Sequence of chain 1.A:
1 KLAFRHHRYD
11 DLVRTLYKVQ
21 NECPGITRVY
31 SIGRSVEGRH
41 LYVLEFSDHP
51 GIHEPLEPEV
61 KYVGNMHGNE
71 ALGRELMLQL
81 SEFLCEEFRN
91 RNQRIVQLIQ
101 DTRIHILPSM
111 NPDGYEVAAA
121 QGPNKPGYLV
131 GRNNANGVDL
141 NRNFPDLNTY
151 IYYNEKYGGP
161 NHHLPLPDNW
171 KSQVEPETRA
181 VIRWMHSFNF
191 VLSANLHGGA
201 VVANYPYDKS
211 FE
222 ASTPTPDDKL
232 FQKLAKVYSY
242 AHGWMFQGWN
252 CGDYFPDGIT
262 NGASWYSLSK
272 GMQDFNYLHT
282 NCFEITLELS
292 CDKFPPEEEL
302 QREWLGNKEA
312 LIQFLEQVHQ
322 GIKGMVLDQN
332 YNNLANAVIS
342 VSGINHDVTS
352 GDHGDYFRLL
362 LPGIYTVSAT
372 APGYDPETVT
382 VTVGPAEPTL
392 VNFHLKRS

Binding-site contacts:
Ligand atom C8 contacts residue THR379 of chain 1.A at 2.9 Å.
Ligand atom C6 contacts residue THR381 of chain 1.A at 4.2 Å.
Ligand atom O3 contacts residue THR381 of chain 1.A at 4.2 Å.
Ligand atom O4 contacts residue THR367 of chain 1.A at 4.5 Å.
Ligand atom C3 contacts residue THR381 of chain 1.A at 2.9 Å.
Ligand atom C7 contacts residue THR379 of chain 1.A at 4.2 Å.
Ligand atom C8 contacts residue VAL380 of chain 1.A at 4.1 Å (hydrophobic).
Ligand atom O5 contacts residue THR381 of chain 1.A at 2.4 Å (h-bond).
Ligand atom C5 contacts residue THR381 of chain 1.A at 2.9 Å.
Ligand atom C4 contacts residue THR381 of chain 1.A at 3.5 Å.
Ligand atom C2 contacts residue THR381 of chain 1.A at 2.4 Å.
Ligand atom N2 contacts residue THR379 of chain 1.A at 4.4 Å.
Ligand atom C1 contacts residue THR381 of chain 1.A at 1.4 Å.
Ligand atom O6 contacts residue THR381 of chain 1.A at 3.7 Å.
Ligand atom N2 contacts residue THR381 of chain 1.A at 2.9 Å (h-bond).
Ligand atom N2 contacts residue VAL380 of chain 1.A at 4.2 Å.
Ligand atom C7 contacts residue THR381 of chain 1.A at 4.2 Å.

A protein and the small-molecule ligand that binds it are described below.
Small molecule (SMILES): CC(=O)N[C@@H]1[C@@H](O)[C@H](O)[C@@H](CO)O[C@H]1O